Sequence of chain 1.A:
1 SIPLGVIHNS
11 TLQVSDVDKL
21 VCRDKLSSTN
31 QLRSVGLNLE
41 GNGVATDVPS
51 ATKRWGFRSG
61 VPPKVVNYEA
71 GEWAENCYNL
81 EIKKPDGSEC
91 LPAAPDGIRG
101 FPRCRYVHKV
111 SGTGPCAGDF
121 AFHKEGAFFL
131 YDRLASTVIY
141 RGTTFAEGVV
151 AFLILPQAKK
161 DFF

The protein below binds the small molecule below.
Small molecule (SMILES): CC(=O)N[C@H]1[C@H](O[C@H]2[C@H](O)[C@@H](NC(C)=O)CO[C@@H]2CO[C@@H]2O[C@@H](C)[C@@H](O)[C@@H](O)[C@@H]2O)O[C@H](CO)[C@@H](O)[C@@H]1O

Binding-site contacts:
Ligand atom C8 contacts residue LYS159 of chain 1.A at 4.4 Å.
Ligand atom O7 contacts residue LYS159 of chain 1.A at 3.6 Å.
Ligand atom C1 contacts residue SER10 of chain 1.A at 4.0 Å.
Ligand atom C8 contacts residue ASN9 of chain 1.A at 3.3 Å.
Ligand atom O7 contacts residue ASN9 of chain 1.A at 4.2 Å.
Ligand atom C1 contacts residue ASN9 of chain 1.A at 1.5 Å.
Ligand atom N2 contacts residue ASN9 of chain 1.A at 3.0 Å (h-bond).
Ligand atom C4 contacts residue ASN9 of chain 1.A at 4.3 Å.
Ligand atom C5 contacts residue SER10 of chain 1.A at 4.0 Å.
Ligand atom C5 contacts residue ASN9 of chain 1.A at 3.7 Å.
Ligand atom O5 contacts residue ASN9 of chain 1.A at 2.4 Å (h-bond).
Ligand atom C6 contacts residue SER10 of chain 1.A at 3.3 Å.
Ligand atom C7 contacts residue ASN9 of chain 1.A at 3.4 Å.
Ligand atom C7 contacts residue LYS159 of chain 1.A at 4.0 Å.
Ligand atom C3 contacts residue ASN9 of chain 1.A at 4.5 Å.
Ligand atom N2 contacts residue LYS159 of chain 1.A at 4.3 Å.
Ligand atom C8 contacts residue SER10 of chain 1.A at 4.2 Å.
Ligand atom O5 contacts residue SER10 of chain 1.A at 4.1 Å.
Ligand atom O6 contacts residue ASN9 of chain 1.A at 4.3 Å.
Ligand atom O7 contacts residue ASP161 of chain 1.A at 4.3 Å.
Ligand atom C2 contacts residue ASN9 of chain 1.A at 2.6 Å.
Ligand atom C8 contacts residue ASP161 of chain 1.A at 4.0 Å.
Ligand atom C3 contacts residue ASN9 of chain 1.A at 3.9 Å.
Ligand atom O3 contacts residue LYS159 of chain 1.A at 4.3 Å.